The protein below binds the small molecule below.
Small molecule (SMILES): CC(=O)N[C@@H]1[C@@H](O)[C@H](O)[C@@H](CO)O[C@H]1O

Sequence of chain 1.A:
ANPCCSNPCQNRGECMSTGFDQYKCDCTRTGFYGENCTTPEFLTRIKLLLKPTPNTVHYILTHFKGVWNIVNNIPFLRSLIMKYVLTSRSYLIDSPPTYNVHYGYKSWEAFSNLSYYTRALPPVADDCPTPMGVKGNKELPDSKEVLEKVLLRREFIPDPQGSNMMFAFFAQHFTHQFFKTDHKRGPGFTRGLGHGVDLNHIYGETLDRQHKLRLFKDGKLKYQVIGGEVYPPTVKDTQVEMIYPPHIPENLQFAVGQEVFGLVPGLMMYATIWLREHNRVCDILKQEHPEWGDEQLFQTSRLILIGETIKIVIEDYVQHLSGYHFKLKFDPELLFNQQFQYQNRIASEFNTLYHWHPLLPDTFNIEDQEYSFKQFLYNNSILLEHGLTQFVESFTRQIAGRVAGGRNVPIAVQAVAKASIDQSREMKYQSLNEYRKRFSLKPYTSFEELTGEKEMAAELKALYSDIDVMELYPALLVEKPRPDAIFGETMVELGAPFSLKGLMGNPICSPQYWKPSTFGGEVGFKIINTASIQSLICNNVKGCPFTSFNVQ

Binding-site contacts:
Ligand atom C4 contacts residue ASN36 of chain 1.A at 4.3 Å.
Ligand atom O7 contacts residue SER6 of chain 1.A at 4.5 Å.
Ligand atom C7 contacts residue SER6 of chain 1.A at 4.4 Å.
Ligand atom O7 contacts residue PRO8 of chain 1.A at 4.2 Å.
Ligand atom O5 contacts residue GLU35 of chain 1.A at 3.5 Å (salt-bridge).
Ligand atom N2 contacts residue ASN36 of chain 1.A at 2.9 Å (h-bond).
Ligand atom O5 contacts residue ASN36 of chain 1.A at 2.4 Å (h-bond).
Ligand atom C7 contacts residue PRO8 of chain 1.A at 3.9 Å (hydrophobic).
Ligand atom C5 contacts residue ASN36 of chain 1.A at 3.6 Å.
Ligand atom O7 contacts residue TYR23 of chain 1.A at 3.5 Å (h-bond).
Ligand atom C2 contacts residue TYR23 of chain 1.A at 3.7 Å (hydrophobic).
Ligand atom C1 contacts residue ASN36 of chain 1.A at 1.4 Å.
Ligand atom C2 contacts residue ASN36 of chain 1.A at 2.5 Å.
Ligand atom C6 contacts residue GLU35 of chain 1.A at 3.4 Å.
Ligand atom N2 contacts residue TYR23 of chain 1.A at 4.0 Å.
Ligand atom O6 contacts residue GLU35 of chain 1.A at 4.2 Å.
Ligand atom C7 contacts residue ASN36 of chain 1.A at 4.1 Å.
Ligand atom C1 contacts residue TYR23 of chain 1.A at 4.4 Å (hydrophobic).
Ligand atom C5 contacts residue GLU35 of chain 1.A at 3.8 Å.
Ligand atom C7 contacts residue TYR23 of chain 1.A at 3.9 Å (hydrophobic).
Ligand atom C4 contacts residue GLU35 of chain 1.A at 3.9 Å.
Ligand atom C8 contacts residue PRO8 of chain 1.A at 3.7 Å (hydrophobic).
Ligand atom C3 contacts residue ASN36 of chain 1.A at 3.8 Å.
Ligand atom N2 contacts residue PRO8 of chain 1.A at 4.2 Å.
Ligand atom C8 contacts residue SER6 of chain 1.A at 3.5 Å.